Sequence of chain 1.B:
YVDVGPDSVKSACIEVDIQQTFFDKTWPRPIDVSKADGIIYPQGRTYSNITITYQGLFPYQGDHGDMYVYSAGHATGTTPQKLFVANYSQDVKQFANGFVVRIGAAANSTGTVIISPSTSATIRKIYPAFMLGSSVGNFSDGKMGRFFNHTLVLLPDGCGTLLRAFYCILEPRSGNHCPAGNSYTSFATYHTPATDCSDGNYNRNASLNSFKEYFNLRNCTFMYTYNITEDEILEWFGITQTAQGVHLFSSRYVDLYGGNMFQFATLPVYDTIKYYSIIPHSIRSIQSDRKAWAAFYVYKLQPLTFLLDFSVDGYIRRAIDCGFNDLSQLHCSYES

Binding-site contacts:
Ligand atom C8 contacts residue ALA107 of chain 1.B at 3.8 Å (hydrophobic).
Ligand atom O3 contacts residue ILE233 of chain 1.B at 4.1 Å.
Ligand atom N2 contacts residue GLU232 of chain 1.B at 2.9 Å (salt-bridge).
Ligand atom C5 contacts residue TYR257 of chain 1.B at 4.0 Å (hydrophobic).
Ligand atom C8 contacts residue ALA105 of chain 1.B at 3.4 Å (hydrophobic).
Ligand atom C3 contacts residue ASN108 of chain 1.B at 3.7 Å.
Ligand atom C3 contacts residue TYR257 of chain 1.B at 4.3 Å (hydrophobic).
Ligand atom O7 contacts residue ASN108 of chain 1.B at 3.0 Å (h-bond).
Ligand atom C7 contacts residue ALA107 of chain 1.B at 3.8 Å (hydrophobic).
Ligand atom C7 contacts residue ASN108 of chain 1.B at 3.1 Å.
Ligand atom O5 contacts residue TYR257 of chain 1.B at 4.5 Å.
Ligand atom N2 contacts residue ILE233 of chain 1.B at 4.4 Å.
Ligand atom C1 contacts residue TYR257 of chain 1.B at 3.8 Å (hydrophobic).
Ligand atom C8 contacts residue ASN108 of chain 1.B at 4.3 Å.
Ligand atom C3 contacts residue ILE233 of chain 1.B at 4.3 Å (hydrophobic).
Ligand atom O7 contacts residue ALA107 of chain 1.B at 3.7 Å.
Ligand atom C2 contacts residue ASN108 of chain 1.B at 2.4 Å.
Ligand atom C6 contacts residue TYR257 of chain 1.B at 4.2 Å (hydrophobic).
Ligand atom O5 contacts residue ASN108 of chain 1.B at 2.3 Å (h-bond).
Ligand atom C2 contacts residue GLU232 of chain 1.B at 3.4 Å.
Ligand atom C7 contacts residue GLU232 of chain 1.B at 4.0 Å.
Ligand atom O6 contacts residue TYR257 of chain 1.B at 4.0 Å.
Ligand atom O4 contacts residue ILE233 of chain 1.B at 4.0 Å.
Ligand atom C4 contacts residue ASN108 of chain 1.B at 4.1 Å.
Ligand atom C4 contacts residue TYR257 of chain 1.B at 3.9 Å (hydrophobic).
Ligand atom C8 contacts residue GLY104 of chain 1.B at 3.9 Å.
Ligand atom C8 contacts residue LEU234 of chain 1.B at 4.4 Å (hydrophobic).
Ligand atom O3 contacts residue GLU232 of chain 1.B at 4.1 Å.
Ligand atom C1 contacts residue GLU232 of chain 1.B at 3.5 Å.
Ligand atom C1 contacts residue ASN108 of chain 1.B at 1.4 Å.
Ligand atom C8 contacts residue GLU232 of chain 1.B at 4.2 Å.
Ligand atom C3 contacts residue GLU232 of chain 1.B at 3.4 Å.
Ligand atom O7 contacts residue ILE233 of chain 1.B at 4.4 Å.
Ligand atom O3 contacts residue TYR257 of chain 1.B at 4.3 Å.
Ligand atom N2 contacts residue ASN108 of chain 1.B at 2.8 Å (h-bond).
Ligand atom O4 contacts residue TYR257 of chain 1.B at 4.5 Å.
Ligand atom C5 contacts residue ASN108 of chain 1.B at 3.7 Å.

This protein binds this small molecule.
Small molecule (SMILES): CC(=O)N[C@H]1[C@H](O[C@H]2[C@H](O)[C@@H](NC(C)=O)CO[C@@H]2CO)O[C@H](CO)[C@@H](O[C@@H]2O[C@H](CO[C@H]3O[C@H](CO)[C@@H](O)[C@H](O)[C@@H]3O)[C@@H](O)[C@H](O[C@H]3O[C@H](CO)[C@@H](O)[C@H](O)[C@@H]3O)[C@@H]2O)[C@@H]1O